A small-molecule ligand and the protein it binds are described below.
Small molecule (SMILES): CC1(C)N=C(N)N=C(N)N1c1ccc(Cl)cc1

Binding-site contacts:
Ligand atom C4 contacts residue ILE14 of chain 1.B at 3.6 Å (hydrophobic).
Ligand atom C10 contacts residue PHE58 of chain 1.B at 3.5 Å (hydrophobic).
Ligand atom N3 contacts residue NDP1 of chain 1.G at 3.7 Å.
Ligand atom C9 contacts residue LEU46 of chain 1.B at 4.0 Å (hydrophobic).
Ligand atom N7 contacts residue CYS15 of chain 1.B at 2.9 Å (h-bond).
Ligand atom C6 contacts residue ASP54 of chain 1.B at 3.7 Å.
Ligand atom N8 contacts residue CYS15 of chain 1.B at 3.9 Å.
Ligand atom C4 contacts residue CYS15 of chain 1.B at 3.9 Å (hydrophobic).
Ligand atom N8 contacts residue ILE164 of chain 1.B at 3.2 Å (h-bond).
Ligand atom C9 contacts residue VAL16 of chain 1.B at 3.5 Å (hydrophobic).
Ligand atom N3 contacts residue VAL16 of chain 1.B at 3.9 Å.
Ligand atom N7 contacts residue THR185 of chain 1.B at 3.2 Å (h-bond).
Ligand atom N8 contacts residue TYR170 of chain 1.B at 3.2 Å (h-bond).
Ligand atom N7 contacts residue ASP54 of chain 1.B at 3.0 Å (salt-bridge).
Ligand atom C2 contacts residue ASP54 of chain 1.B at 3.5 Å.
Ligand atom C4 contacts residue NDP1 of chain 1.G at 3.3 Å.
Ligand atom C13 contacts residue NDP1 of chain 1.G at 4.0 Å.
Ligand atom C12 contacts residue NDP1 of chain 1.G at 3.7 Å.
Ligand atom C10 contacts residue MET55 of chain 1.B at 4.0 Å (hydrophobic).
Ligand atom CL17 contacts residue ILE112 of chain 1.B at 3.4 Å.
Ligand atom N7 contacts residue ILE14 of chain 1.B at 4.0 Å.
Ligand atom N8 contacts residue ILE14 of chain 1.B at 2.9 Å (h-bond).
Ligand atom N5 contacts residue NDP1 of chain 1.G at 4.0 Å.
Ligand atom CL17 contacts residue THR108 of chain 1.B at 3.2 Å.
Ligand atom C2 contacts residue CYS15 of chain 1.B at 3.6 Å (hydrophobic).
Ligand atom N1 contacts residue VAL16 of chain 1.B at 3.5 Å.
Ligand atom C9 contacts residue ASP54 of chain 1.B at 3.5 Å.
Ligand atom N1 contacts residue ASP54 of chain 1.B at 2.8 Å (salt-bridge).
Ligand atom N1 contacts residue PHE58 of chain 1.B at 4.1 Å.
Ligand atom C2 contacts residue VAL16 of chain 1.B at 3.6 Å (hydrophobic).
Ligand atom N8 contacts residue NDP1 of chain 1.G at 3.3 Å (h-bond).
Ligand atom C16 contacts residue ILE164 of chain 1.B at 4.1 Å (hydrophobic).
Ligand atom N3 contacts residue ILE14 of chain 1.B at 3.5 Å (h-bond).
Ligand atom C15 contacts residue PHE58 of chain 1.B at 4.0 Å (hydrophobic).
Ligand atom N3 contacts residue CYS15 of chain 1.B at 3.1 Å.
Ligand atom N7 contacts residue VAL16 of chain 1.B at 3.5 Å.
Ligand atom C16 contacts residue PHE58 of chain 1.B at 3.4 Å (hydrophobic).
Ligand atom C14 contacts residue THR108 of chain 1.B at 4.0 Å.
Ligand atom C6 contacts residue VAL16 of chain 1.B at 4.1 Å (hydrophobic).
Ligand atom C15 contacts residue ILE164 of chain 1.B at 3.7 Å (hydrophobic).

Sequence of chain 1.B:
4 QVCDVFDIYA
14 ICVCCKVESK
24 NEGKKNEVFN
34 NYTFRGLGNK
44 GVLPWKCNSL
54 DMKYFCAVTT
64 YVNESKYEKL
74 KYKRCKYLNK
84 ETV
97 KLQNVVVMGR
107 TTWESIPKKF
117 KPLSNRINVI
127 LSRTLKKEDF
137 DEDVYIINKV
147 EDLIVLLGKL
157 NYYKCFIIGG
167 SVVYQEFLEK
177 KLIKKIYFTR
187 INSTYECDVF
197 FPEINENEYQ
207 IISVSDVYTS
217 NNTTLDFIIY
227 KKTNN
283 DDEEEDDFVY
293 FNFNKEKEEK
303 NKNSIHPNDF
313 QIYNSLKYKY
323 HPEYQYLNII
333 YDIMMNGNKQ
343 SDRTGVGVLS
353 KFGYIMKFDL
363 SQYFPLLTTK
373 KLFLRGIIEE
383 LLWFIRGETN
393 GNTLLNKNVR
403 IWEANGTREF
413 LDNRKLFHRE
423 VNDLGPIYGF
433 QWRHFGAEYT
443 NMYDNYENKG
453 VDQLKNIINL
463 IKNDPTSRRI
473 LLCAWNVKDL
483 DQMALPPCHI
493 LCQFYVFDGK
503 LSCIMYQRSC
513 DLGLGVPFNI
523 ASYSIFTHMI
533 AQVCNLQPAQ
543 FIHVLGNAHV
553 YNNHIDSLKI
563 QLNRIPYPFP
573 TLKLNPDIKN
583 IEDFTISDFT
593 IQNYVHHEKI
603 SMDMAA